Binding-site contacts:
Ligand atom C31 contacts residue ALA34 of chain 1.L at 4.1 Å (hydrophobic).
Ligand atom O61 contacts residue LYS45 of chain 1.L at 4.2 Å.
Ligand atom C11 contacts residue ARG40 of chain 1.L at 3.4 Å.
Ligand atom C9 contacts residue ARG40 of chain 1.L at 4.1 Å.
Ligand atom C10 contacts residue LEU44 of chain 1.L at 3.8 Å (hydrophobic).
Ligand atom C2 contacts residue ARG40 of chain 1.L at 3.3 Å.
Ligand atom C40 contacts residue TGL1 of chain 1.DD at 3.8 Å.
Ligand atom C57 contacts residue HIS41 of chain 1.L at 2.9 Å.
Ligand atom C4 contacts residue PHE55 of chain 1.J at 4.0 Å (hydrophobic).
Ligand atom C18 contacts residue PHE37 of chain 1.L at 3.9 Å (hydrophobic).
Ligand atom C4 contacts residue ARG40 of chain 1.L at 4.3 Å.
Ligand atom O5 contacts residue HIS41 of chain 1.L at 3.0 Å (h-bond).
Ligand atom C31 contacts residue ILE38 of chain 1.L at 4.3 Å (hydrophobic).
Ligand atom O61 contacts residue HIS41 of chain 1.L at 2.9 Å (h-bond).
Ligand atom C3 contacts residue PHE55 of chain 1.J at 4.1 Å (hydrophobic).
Ligand atom O49 contacts residue ARG40 of chain 1.L at 3.8 Å.
Ligand atom C22 contacts residue MET117 of chain 1.A at 4.3 Å (hydrophobic).
Ligand atom C5 contacts residue LEU44 of chain 1.L at 3.9 Å (hydrophobic).
Ligand atom O5 contacts residue ARG40 of chain 1.L at 4.3 Å.
Ligand atom C25 contacts residue PHE37 of chain 1.L at 4.3 Å (hydrophobic).
Ligand atom C43 contacts residue SER30 of chain 1.L at 4.0 Å.
Ligand atom C37 contacts residue TGL1 of chain 1.DD at 3.6 Å.
Ligand atom O3 contacts residue LEU44 of chain 1.L at 4.2 Å.
Ligand atom C37 contacts residue ALA34 of chain 1.L at 4.0 Å (hydrophobic).
Ligand atom O7 contacts residue LEU44 of chain 1.L at 4.3 Å.
Ligand atom C25 contacts residue ILE38 of chain 1.L at 4.2 Å (hydrophobic).
Ligand atom O61 contacts residue LEU44 of chain 1.L at 3.6 Å.
Ligand atom C57 contacts residue PHE55 of chain 1.J at 3.1 Å (hydrophobic).
Ligand atom C1 contacts residue ARG40 of chain 1.L at 3.8 Å.
Ligand atom O55 contacts residue ARG40 of chain 1.L at 4.0 Å.
Ligand atom C6 contacts residue ARG40 of chain 1.L at 3.6 Å.
Ligand atom C4 contacts residue LEU44 of chain 1.L at 4.3 Å (hydrophobic).
Ligand atom C34 contacts residue ALA34 of chain 1.L at 4.1 Å (hydrophobic).
Ligand atom O61 contacts residue PHE55 of chain 1.J at 4.0 Å.
Ligand atom C19 contacts residue MET117 of chain 1.A at 3.4 Å (hydrophobic).
Ligand atom O5 contacts residue PHE55 of chain 1.J at 4.2 Å.
Ligand atom O1 contacts residue ARG40 of chain 1.L at 4.1 Å.
Ligand atom C6 contacts residue HIS41 of chain 1.L at 4.3 Å.
Ligand atom C4 contacts residue HIS41 of chain 1.L at 3.5 Å.
Ligand atom C18 contacts residue HIS41 of chain 1.L at 4.2 Å.

This small molecule binds to this protein.
Small molecule (SMILES): CCCCCCCCCCO[C@@H]1O[C@H](CO)[C@@H](O[C@H]2O[C@H](CO)[C@@H](O)[C@H](O)[C@H]2O)[C@H](O)[C@H]1O

Sequence of chain 1.L:
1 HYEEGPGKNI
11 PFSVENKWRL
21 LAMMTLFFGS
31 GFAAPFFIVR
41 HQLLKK

Sequence of chain 1.A:
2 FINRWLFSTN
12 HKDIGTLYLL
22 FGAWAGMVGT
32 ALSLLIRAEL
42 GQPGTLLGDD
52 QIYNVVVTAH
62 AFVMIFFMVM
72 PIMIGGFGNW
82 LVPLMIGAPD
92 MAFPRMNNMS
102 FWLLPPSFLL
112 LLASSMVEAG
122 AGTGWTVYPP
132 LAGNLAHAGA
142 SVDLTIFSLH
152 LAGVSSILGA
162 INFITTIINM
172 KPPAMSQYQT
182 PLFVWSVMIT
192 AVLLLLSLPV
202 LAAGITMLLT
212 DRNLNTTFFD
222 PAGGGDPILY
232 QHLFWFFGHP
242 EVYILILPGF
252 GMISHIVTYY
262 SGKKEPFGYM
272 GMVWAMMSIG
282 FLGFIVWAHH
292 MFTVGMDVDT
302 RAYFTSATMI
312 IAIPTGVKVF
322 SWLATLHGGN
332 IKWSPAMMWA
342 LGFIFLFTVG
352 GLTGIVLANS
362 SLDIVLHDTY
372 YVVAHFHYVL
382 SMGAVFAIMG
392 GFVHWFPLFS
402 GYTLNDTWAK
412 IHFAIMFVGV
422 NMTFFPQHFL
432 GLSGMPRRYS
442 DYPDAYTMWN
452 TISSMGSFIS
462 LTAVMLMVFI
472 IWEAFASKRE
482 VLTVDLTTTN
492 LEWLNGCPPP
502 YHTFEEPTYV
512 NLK

Sequence of chain 1.J:
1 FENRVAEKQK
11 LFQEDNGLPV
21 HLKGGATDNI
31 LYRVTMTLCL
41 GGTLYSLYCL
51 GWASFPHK